Binding-site contacts:
Ligand atom O23 contacts residue GLN109 of chain 1.A at 3.1 Å (h-bond).
Ligand atom N16 contacts residue GLY263 of chain 1.A at 3.4 Å.
Ligand atom C10 contacts residue MET262 of chain 1.A at 3.6 Å (hydrophobic).
Ligand atom N18 contacts residue ALA234 of chain 1.A at 2.9 Å (h-bond).
Ligand atom O26 contacts residue LEU70 of chain 1.A at 3.4 Å.
Ligand atom O28 contacts residue ASN72 of chain 1.A at 3.0 Å (h-bond).
Ligand atom C22 contacts residue GLN109 of chain 1.A at 3.6 Å.
Ligand atom C10 contacts residue ASP104 of chain 1.A at 3.5 Å.
Ligand atom O14 contacts residue CYS160 of chain 1.A at 3.3 Å.
Ligand atom N9 contacts residue ASP104 of chain 1.A at 2.8 Å (salt-bridge).
Ligand atom N11 contacts residue ILE203 of chain 1.A at 3.6 Å.
Ligand atom C13 contacts residue CYS160 of chain 1.A at 3.6 Å (hydrophobic).
Ligand atom N18 contacts residue GLY263 of chain 1.A at 3.4 Å.
Ligand atom O23 contacts residue ASN72 of chain 1.A at 3.2 Å (h-bond).
Ligand atom N15 contacts residue MET262 of chain 1.A at 3.5 Å (h-bond).
Ligand atom N9 contacts residue MET262 of chain 1.A at 3.3 Å.
Ligand atom C17 contacts residue GLY263 of chain 1.A at 3.4 Å.
Ligand atom C6 contacts residue ASP104 of chain 1.A at 3.1 Å.
Ligand atom O14 contacts residue GLY231 of chain 1.A at 3.4 Å.
Ligand atom O14 contacts residue ASP158 of chain 1.A at 3.5 Å (salt-bridge).
Ligand atom C24 contacts residue ASP104 of chain 1.A at 3.3 Å.
Ligand atom C4 contacts residue TYR108 of chain 1.A at 3.3 Å (hydrophobic).
Ligand atom C7 contacts residue ASP104 of chain 1.A at 3.3 Å.
Ligand atom O26 contacts residue ASP282 of chain 1.A at 2.9 Å (salt-bridge).
Ligand atom N11 contacts residue ASP104 of chain 1.A at 2.8 Å (salt-bridge).
Ligand atom N9 contacts residue TYR108 of chain 1.A at 3.6 Å.
Ligand atom C2 contacts residue CYS160 of chain 1.A at 3.5 Å (hydrophobic).
Ligand atom C10 contacts residue ASP158 of chain 1.A at 3.6 Å.
Ligand atom N12 contacts residue ASP158 of chain 1.A at 2.7 Å (salt-bridge).
Ligand atom C20 contacts residue ASN72 of chain 1.A at 3.5 Å.
Ligand atom C13 contacts residue ASP158 of chain 1.A at 3.6 Å.
Ligand atom O14 contacts residue GLN205 of chain 1.A at 3.0 Å (h-bond).
Ligand atom O14 contacts residue GLY232 of chain 1.A at 2.8 Å (h-bond).
Ligand atom C3 contacts residue TYR108 of chain 1.A at 3.4 Å (hydrophobic).
Ligand atom N15 contacts residue TYR108 of chain 1.A at 3.6 Å.
Ligand atom C5 contacts residue TYR108 of chain 1.A at 3.5 Å (hydrophobic).
Ligand atom N11 contacts residue ASP158 of chain 1.A at 2.9 Å (salt-bridge).
Ligand atom C7 contacts residue TYR108 of chain 1.A at 3.5 Å (hydrophobic).
Ligand atom N15 contacts residue LEU233 of chain 1.A at 2.9 Å (h-bond).
Ligand atom C contacts residue GLY71 of chain 1.A at 3.5 Å.

The small molecule below binds the protein below.
Small molecule (SMILES): CNc1nc2c(CC[C@H]3O[C@@H](OC)[C@H](OC)[C@@H]3O)c3nc(N)[nH]c(=O)c3cc2[nH]1

Sequence of chain 1.A:
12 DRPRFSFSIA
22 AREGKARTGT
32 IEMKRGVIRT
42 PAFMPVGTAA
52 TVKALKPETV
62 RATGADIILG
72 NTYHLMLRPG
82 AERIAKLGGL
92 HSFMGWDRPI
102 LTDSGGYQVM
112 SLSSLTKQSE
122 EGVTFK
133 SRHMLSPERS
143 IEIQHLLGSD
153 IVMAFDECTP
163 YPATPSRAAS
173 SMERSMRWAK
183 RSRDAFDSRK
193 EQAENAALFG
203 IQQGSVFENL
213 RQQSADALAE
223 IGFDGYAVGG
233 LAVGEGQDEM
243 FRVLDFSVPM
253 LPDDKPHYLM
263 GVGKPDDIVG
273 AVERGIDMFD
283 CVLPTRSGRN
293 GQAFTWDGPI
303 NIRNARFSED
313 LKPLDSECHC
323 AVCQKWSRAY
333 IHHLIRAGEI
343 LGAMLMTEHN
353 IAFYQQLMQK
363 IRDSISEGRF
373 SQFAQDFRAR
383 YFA